Sequence of chain 39.D:
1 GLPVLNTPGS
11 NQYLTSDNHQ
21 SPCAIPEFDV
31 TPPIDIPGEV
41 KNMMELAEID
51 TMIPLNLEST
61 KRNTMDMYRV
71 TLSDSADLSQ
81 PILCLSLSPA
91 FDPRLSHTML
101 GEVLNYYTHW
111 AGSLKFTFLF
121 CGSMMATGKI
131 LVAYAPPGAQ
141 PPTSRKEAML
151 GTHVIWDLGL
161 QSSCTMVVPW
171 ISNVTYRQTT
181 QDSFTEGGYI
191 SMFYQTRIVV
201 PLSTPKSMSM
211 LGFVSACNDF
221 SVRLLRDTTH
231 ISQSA

Binding-site contacts:
Ligand atom C3 contacts residue TYR111 of chain 39.B at 3.2 Å (hydrophobic).
Ligand atom C2C contacts residue PHE237 of chain 39.B at 3.8 Å (hydrophobic).
Ligand atom C5A contacts residue ILE156 of chain 39.B at 3.2 Å (hydrophobic).
Ligand atom C31 contacts residue TYR111 of chain 39.B at 3.7 Å (hydrophobic).
Ligand atom O1A contacts residue PHE135 of chain 39.B at 3.8 Å.
Ligand atom C5 contacts residue TYR111 of chain 39.B at 3.8 Å (hydrophobic).
Ligand atom C4 contacts residue PHE237 of chain 39.B at 3.1 Å (hydrophobic).
Ligand atom C4C contacts residue PHE237 of chain 39.B at 3.6 Å (hydrophobic).
Ligand atom C4A contacts residue PRO180 of chain 39.B at 3.3 Å (hydrophobic).
Ligand atom C2A contacts residue ILE193 of chain 39.B at 3.9 Å (hydrophobic).
Ligand atom O1B contacts residue PHE133 of chain 39.B at 3.9 Å.
Ligand atom C4 contacts residue TYR111 of chain 39.B at 3.6 Å (hydrophobic).
Ligand atom C5B contacts residue LEU240 of chain 39.B at 3.5 Å (hydrophobic).
Ligand atom O1 contacts residue TYR111 of chain 39.B at 3.5 Å.
Ligand atom C4A contacts residue ILE182 of chain 39.B at 3.9 Å (hydrophobic).
Ligand atom N3A contacts residue ALA24 of chain 39.D at 3.9 Å.
Ligand atom O1 contacts residue TYR204 of chain 39.B at 3.6 Å.
Ligand atom N2 contacts residue TYR111 of chain 39.B at 3.1 Å.
Ligand atom C3 contacts residue PHE237 of chain 39.B at 3.7 Å (hydrophobic).
Ligand atom C3B contacts residue TYR158 of chain 39.B at 3.4 Å (hydrophobic).
Ligand atom C5B contacts residue ILE193 of chain 39.B at 3.9 Å (hydrophobic).
Ligand atom C31 contacts residue PHE237 of chain 39.B at 3.8 Å (hydrophobic).
Ligand atom C5C contacts residue VAL195 of chain 39.B at 3.8 Å (hydrophobic).
Ligand atom C4C contacts residue VAL198 of chain 39.B at 3.8 Å (hydrophobic).
Ligand atom N2 contacts residue TYR204 of chain 39.B at 3.8 Å.
Ligand atom C2B contacts residue VAL195 of chain 39.B at 3.9 Å (hydrophobic).
Ligand atom N3A contacts residue TYR158 of chain 39.B at 3.7 Å.
Ligand atom C7C contacts residue TYR158 of chain 39.B at 3.8 Å (hydrophobic).
Ligand atom N3A contacts residue PRO180 of chain 39.B at 3.7 Å.
Ligand atom C4A contacts residue SER181 of chain 39.B at 3.8 Å.
Ligand atom O1B contacts residue ILE109 of chain 39.B at 3.8 Å.
Ligand atom C5A contacts residue ILE182 of chain 39.B at 3.5 Å (hydrophobic).
Ligand atom C6C contacts residue VAL198 of chain 39.B at 3.9 Å (hydrophobic).
Ligand atom C4B contacts residue ILE193 of chain 39.B at 3.8 Å (hydrophobic).
Ligand atom C2A contacts residue TYR158 of chain 39.B at 3.9 Å (hydrophobic).
Ligand atom C2B contacts residue TYR158 of chain 39.B at 3.5 Å (hydrophobic).
Ligand atom C4B contacts residue TYR158 of chain 39.B at 3.8 Å (hydrophobic).
Ligand atom C6C contacts residue PHE237 of chain 39.B at 3.9 Å (hydrophobic).
Ligand atom C6B contacts residue PHE133 of chain 39.B at 3.5 Å (hydrophobic).
Ligand atom O1 contacts residue PHE129 of chain 39.B at 3.8 Å.

Sequence of chain 40.D:
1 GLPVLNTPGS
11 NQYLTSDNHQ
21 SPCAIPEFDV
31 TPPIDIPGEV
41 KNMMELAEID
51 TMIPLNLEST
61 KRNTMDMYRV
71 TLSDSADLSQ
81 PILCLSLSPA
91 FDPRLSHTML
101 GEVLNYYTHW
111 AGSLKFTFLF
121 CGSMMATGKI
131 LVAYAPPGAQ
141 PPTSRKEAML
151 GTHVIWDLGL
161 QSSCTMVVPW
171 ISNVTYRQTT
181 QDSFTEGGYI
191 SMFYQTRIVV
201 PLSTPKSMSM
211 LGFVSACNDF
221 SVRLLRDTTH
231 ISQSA

A protein and the small-molecule ligand that binds it are described below.
Small molecule (SMILES): Cc1cc(CCCCCCCOc2ccc(C3=NCCO3)cc2)on1

Sequence of chain 39.B:
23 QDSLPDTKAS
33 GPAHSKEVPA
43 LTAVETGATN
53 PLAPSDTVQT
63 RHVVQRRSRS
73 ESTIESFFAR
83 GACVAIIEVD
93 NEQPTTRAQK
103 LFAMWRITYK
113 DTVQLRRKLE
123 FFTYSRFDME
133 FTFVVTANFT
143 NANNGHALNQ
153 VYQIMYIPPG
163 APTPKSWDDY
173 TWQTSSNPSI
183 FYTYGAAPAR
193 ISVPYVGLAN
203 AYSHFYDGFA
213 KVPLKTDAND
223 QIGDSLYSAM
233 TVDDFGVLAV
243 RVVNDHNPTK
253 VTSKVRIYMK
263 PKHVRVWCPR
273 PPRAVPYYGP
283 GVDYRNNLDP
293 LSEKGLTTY